A protein and the small-molecule ligand that binds it are described below.
Small molecule (SMILES): CC(=O)N[C@@H]1[C@@H](O)[C@H](O)[C@@H](CO)O[C@H]1O

Sequence of chain 1.C:
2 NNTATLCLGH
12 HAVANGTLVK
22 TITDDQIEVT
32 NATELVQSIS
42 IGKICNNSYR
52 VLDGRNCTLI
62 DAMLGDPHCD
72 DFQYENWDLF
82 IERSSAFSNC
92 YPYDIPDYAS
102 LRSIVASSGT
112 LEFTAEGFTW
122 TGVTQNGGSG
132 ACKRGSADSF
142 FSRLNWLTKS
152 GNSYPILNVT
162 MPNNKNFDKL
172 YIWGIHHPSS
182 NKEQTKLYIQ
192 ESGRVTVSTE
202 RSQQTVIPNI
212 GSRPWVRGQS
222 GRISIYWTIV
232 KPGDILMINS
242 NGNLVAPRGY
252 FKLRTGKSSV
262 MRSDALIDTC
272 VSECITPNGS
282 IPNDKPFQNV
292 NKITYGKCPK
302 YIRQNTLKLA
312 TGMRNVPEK

Binding-site contacts:
Ligand atom N2 contacts residue ASN57 of chain 1.C at 4.0 Å.
Ligand atom C6 contacts residue SER86 of chain 1.C at 4.2 Å.
Ligand atom O6 contacts residue SER86 of chain 1.C at 2.9 Å (h-bond).
Ligand atom C8 contacts residue ASN57 of chain 1.C at 3.5 Å.
Ligand atom C2 contacts residue ASN57 of chain 1.C at 3.3 Å.
Ligand atom C5 contacts residue ASN57 of chain 1.C at 4.5 Å.
Ligand atom O7 contacts residue ARG56 of chain 1.C at 3.9 Å.
Ligand atom C8 contacts residue ARG56 of chain 1.C at 4.3 Å.
Ligand atom O5 contacts residue ASN57 of chain 1.C at 3.1 Å (h-bond).
Ligand atom C7 contacts residue ASN57 of chain 1.C at 4.3 Å.
Ligand atom C5 contacts residue SER86 of chain 1.C at 4.4 Å.
Ligand atom O5 contacts residue SER86 of chain 1.C at 3.9 Å.
Ligand atom C1 contacts residue ASN57 of chain 1.C at 2.9 Å.